Binding-site contacts:
Ligand atom O7 contacts residue PHE368 of chain 1.C at 4.2 Å.
Ligand atom N2 contacts residue ASN340 of chain 1.C at 2.8 Å (h-bond).
Ligand atom C1 contacts residue ASN340 of chain 1.C at 1.4 Å.
Ligand atom C4 contacts residue ASN340 of chain 1.C at 4.2 Å.
Ligand atom C2 contacts residue ASN340 of chain 1.C at 2.5 Å.
Ligand atom C5 contacts residue ASN340 of chain 1.C at 3.7 Å.
Ligand atom C8 contacts residue ALA369 of chain 1.C at 4.5 Å (hydrophobic).
Ligand atom C7 contacts residue ASN340 of chain 1.C at 4.0 Å.
Ligand atom C7 contacts residue PHE368 of chain 1.C at 4.0 Å (hydrophobic).
Ligand atom C8 contacts residue PHE368 of chain 1.C at 3.7 Å (hydrophobic).
Ligand atom N2 contacts residue PHE368 of chain 1.C at 4.3 Å.
Ligand atom C3 contacts residue ASN340 of chain 1.C at 3.8 Å.
Ligand atom O5 contacts residue ASN340 of chain 1.C at 2.4 Å (h-bond).

The protein below binds the small molecule below.
Small molecule (SMILES): CC(=O)N[C@@H]1[C@@H](O)[C@H](O)[C@@H](CO)O[C@H]1O

Sequence of chain 1.C:
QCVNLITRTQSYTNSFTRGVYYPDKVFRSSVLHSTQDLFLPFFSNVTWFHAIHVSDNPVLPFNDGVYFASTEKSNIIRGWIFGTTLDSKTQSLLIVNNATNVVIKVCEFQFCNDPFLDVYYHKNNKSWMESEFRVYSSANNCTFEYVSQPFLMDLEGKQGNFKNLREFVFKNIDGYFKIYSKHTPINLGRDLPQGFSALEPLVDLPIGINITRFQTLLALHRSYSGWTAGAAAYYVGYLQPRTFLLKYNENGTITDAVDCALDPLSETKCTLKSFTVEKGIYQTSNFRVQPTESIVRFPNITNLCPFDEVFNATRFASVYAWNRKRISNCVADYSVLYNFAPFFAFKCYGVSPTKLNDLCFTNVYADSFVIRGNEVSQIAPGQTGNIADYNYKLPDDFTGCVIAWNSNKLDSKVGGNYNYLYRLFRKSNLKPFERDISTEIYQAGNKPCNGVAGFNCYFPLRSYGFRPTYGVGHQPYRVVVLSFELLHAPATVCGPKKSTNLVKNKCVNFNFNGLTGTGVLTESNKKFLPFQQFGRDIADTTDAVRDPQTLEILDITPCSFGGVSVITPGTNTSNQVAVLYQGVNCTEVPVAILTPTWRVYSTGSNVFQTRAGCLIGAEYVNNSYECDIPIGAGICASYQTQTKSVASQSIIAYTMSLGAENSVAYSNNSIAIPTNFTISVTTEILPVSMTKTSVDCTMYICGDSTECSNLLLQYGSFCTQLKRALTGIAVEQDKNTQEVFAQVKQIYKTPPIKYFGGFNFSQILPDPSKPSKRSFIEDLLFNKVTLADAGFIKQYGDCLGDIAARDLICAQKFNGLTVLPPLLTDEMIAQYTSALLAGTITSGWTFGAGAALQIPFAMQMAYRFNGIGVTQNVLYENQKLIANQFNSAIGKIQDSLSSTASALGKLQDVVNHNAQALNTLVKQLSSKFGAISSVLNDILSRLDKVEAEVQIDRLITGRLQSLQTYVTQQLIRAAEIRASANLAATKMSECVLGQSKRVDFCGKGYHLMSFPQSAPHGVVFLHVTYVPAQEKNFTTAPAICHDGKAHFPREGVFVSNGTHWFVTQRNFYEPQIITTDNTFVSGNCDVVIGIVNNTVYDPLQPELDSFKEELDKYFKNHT